Binding-site contacts:
Ligand atom O7 contacts residue ASN82 of chain 1.C at 4.0 Å.
Ligand atom C8 contacts residue PRO45 of chain 1.C at 4.2 Å (hydrophobic).
Ligand atom C5 contacts residue ASN82 of chain 1.C at 3.7 Å.
Ligand atom C7 contacts residue ASN82 of chain 1.C at 3.6 Å.
Ligand atom N2 contacts residue ASN46 of chain 1.C at 4.4 Å.
Ligand atom C3 contacts residue ASN82 of chain 1.C at 3.8 Å.
Ligand atom C4 contacts residue ASN82 of chain 1.C at 4.2 Å.
Ligand atom N2 contacts residue ASN82 of chain 1.C at 2.9 Å (h-bond).
Ligand atom O5 contacts residue ASN82 of chain 1.C at 2.4 Å (h-bond).
Ligand atom C2 contacts residue ASN82 of chain 1.C at 2.5 Å.
Ligand atom C1 contacts residue ASN46 of chain 1.C at 3.4 Å.
Ligand atom O5 contacts residue ASN46 of chain 1.C at 4.4 Å.
Ligand atom C1 contacts residue ASN82 of chain 1.C at 1.4 Å.

Sequence of chain 1.C:
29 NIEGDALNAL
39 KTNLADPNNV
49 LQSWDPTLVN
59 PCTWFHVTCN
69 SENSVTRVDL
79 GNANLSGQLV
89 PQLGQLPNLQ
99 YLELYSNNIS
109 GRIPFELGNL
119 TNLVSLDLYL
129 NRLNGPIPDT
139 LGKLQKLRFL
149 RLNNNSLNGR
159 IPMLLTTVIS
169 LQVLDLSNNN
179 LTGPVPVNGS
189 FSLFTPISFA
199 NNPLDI

This small molecule binds to this protein.
Small molecule (SMILES): CC(=O)N[C@@H]1[C@@H](O)[C@H](O)[C@@H](CO)O[C@H]1O